Sequence of chain 1.A:
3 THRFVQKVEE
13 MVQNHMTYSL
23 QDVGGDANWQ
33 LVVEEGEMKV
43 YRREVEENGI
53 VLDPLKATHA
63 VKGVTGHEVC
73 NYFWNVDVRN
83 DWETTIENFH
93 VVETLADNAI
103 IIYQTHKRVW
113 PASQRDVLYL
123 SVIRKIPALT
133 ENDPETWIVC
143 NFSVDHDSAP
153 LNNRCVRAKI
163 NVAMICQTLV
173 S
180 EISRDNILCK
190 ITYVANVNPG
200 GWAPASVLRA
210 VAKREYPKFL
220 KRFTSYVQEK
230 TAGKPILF

Binding-site contacts:
Ligand atom O1 contacts residue TYR192 of chain 1.A at 2.8 Å (h-bond).
Ligand atom C26 contacts residue LEU207 of chain 1.A at 4.0 Å (hydrophobic).
Ligand atom C28 contacts residue LEU207 of chain 1.A at 4.0 Å (hydrophobic).
Ligand atom C28 contacts residue VAL111 of chain 1.A at 3.4 Å (hydrophobic).
Ligand atom C4 contacts residue VAL196 of chain 1.A at 3.7 Å (hydrophobic).
Ligand atom C12 contacts residue ILE162 of chain 1.A at 3.6 Å (hydrophobic).
Ligand atom C20 contacts residue TRP84 of chain 1.A at 4.0 Å (hydrophobic).
Ligand atom C1 contacts residue HIS108 of chain 1.A at 3.5 Å.
Ligand atom C28 contacts residue ALA114 of chain 1.A at 3.5 Å (hydrophobic).
Ligand atom C26 contacts residue ARG117 of chain 1.A at 3.7 Å.
Ligand atom O1 contacts residue PHE75 of chain 1.A at 3.4 Å.
Ligand atom C1 contacts residue VAL119 of chain 1.A at 4.0 Å (hydrophobic).
Ligand atom O2 contacts residue VAL164 of chain 1.A at 3.6 Å.
Ligand atom C21 contacts residue GLN106 of chain 1.A at 3.9 Å.
Ligand atom C11 contacts residue ILE162 of chain 1.A at 4.0 Å (hydrophobic).
Ligand atom C16 contacts residue TYR215 of chain 1.A at 3.5 Å (hydrophobic).
Ligand atom C12 contacts residue GLN106 of chain 1.A at 4.0 Å.
Ligand atom O3 contacts residue GLN106 of chain 1.A at 3.0 Å (h-bond).
Ligand atom C3 contacts residue VAL196 of chain 1.A at 3.7 Å (hydrophobic).
Ligand atom O2 contacts residue ASN143 of chain 1.A at 3.0 Å (h-bond).
Ligand atom C8 contacts residue TYR192 of chain 1.A at 3.6 Å (hydrophobic).
Ligand atom C14 contacts residue VAL210 of chain 1.A at 3.6 Å (hydrophobic).
Ligand atom C17 contacts residue TYR215 of chain 1.A at 3.5 Å (hydrophobic).
Ligand atom C11 contacts residue HIS108 of chain 1.A at 3.8 Å.
Ligand atom N1 contacts residue VAL210 of chain 1.A at 3.9 Å.
Ligand atom C20 contacts residue GLU85 of chain 1.A at 4.0 Å.
Ligand atom C5 contacts residue VAL196 of chain 1.A at 4.0 Å (hydrophobic).
Ligand atom C5 contacts residue TYR215 of chain 1.A at 3.9 Å (hydrophobic).
Ligand atom C21 contacts residue TYR121 of chain 1.A at 3.7 Å (hydrophobic).
Ligand atom O3 contacts residue GLU85 of chain 1.A at 2.7 Å (salt-bridge).
Ligand atom C15 contacts residue GLU214 of chain 1.A at 3.5 Å.
Ligand atom S1 contacts residue PHE75 of chain 1.A at 4.0 Å.
Ligand atom C20 contacts residue PHE75 of chain 1.A at 3.8 Å (hydrophobic).
Ligand atom C16 contacts residue GLU214 of chain 1.A at 3.6 Å.
Ligand atom C27 contacts residue VAL111 of chain 1.A at 3.5 Å (hydrophobic).
Ligand atom C21 contacts residue GLU85 of chain 1.A at 3.3 Å.
Ligand atom O1 contacts residue VAL164 of chain 1.A at 3.5 Å.
Ligand atom C18 contacts residue VAL210 of chain 1.A at 3.6 Å (hydrophobic).
Ligand atom C19 contacts residue THR87 of chain 1.A at 3.7 Å.
Ligand atom S1 contacts residue VAL164 of chain 1.A at 4.0 Å.

A small-molecule ligand and the protein it binds are described below.
Small molecule (SMILES): CCCCCc1ccc(-c2ccc(S(=O)(=O)CCO)cc2)cc1CCc1ccccn1